Sequence of chain 1.B:
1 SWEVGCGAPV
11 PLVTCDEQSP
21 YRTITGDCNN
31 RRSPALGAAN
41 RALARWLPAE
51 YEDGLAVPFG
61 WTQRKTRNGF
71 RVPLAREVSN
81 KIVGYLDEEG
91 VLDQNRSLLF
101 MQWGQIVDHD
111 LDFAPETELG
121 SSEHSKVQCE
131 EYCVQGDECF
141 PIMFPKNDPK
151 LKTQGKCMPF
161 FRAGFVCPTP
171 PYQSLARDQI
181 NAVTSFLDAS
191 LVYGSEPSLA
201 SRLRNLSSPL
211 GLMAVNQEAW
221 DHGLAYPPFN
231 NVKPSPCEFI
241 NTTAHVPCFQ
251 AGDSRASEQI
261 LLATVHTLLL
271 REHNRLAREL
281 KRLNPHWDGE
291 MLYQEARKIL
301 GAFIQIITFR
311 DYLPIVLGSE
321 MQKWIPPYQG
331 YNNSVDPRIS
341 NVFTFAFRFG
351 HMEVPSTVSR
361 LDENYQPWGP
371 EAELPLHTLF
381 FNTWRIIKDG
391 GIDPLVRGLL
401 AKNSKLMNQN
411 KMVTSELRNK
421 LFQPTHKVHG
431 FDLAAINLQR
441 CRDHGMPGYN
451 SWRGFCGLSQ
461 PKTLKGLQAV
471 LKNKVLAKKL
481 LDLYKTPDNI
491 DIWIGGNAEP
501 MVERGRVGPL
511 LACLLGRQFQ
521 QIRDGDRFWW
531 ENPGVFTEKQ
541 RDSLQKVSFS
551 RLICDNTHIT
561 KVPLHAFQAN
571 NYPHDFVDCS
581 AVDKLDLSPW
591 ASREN

A small-molecule ligand and the protein it binds are described below.
Small molecule (SMILES): CC(=O)N[C@H]1[C@H](O[C@H]2[C@H](O)[C@@H](NC(C)=O)CO[C@@H]2CO)O[C@H](CO)[C@@H](O[C@@H]2O[C@H](CO)[C@@H](O)[C@H](O)[C@@H]2O)[C@@H]1O

Binding-site contacts:
Ligand atom C8 contacts residue GLN217 of chain 1.B at 3.7 Å.
Ligand atom O6 contacts residue TRP220 of chain 1.B at 3.5 Å.
Ligand atom O7 contacts residue MET213 of chain 1.B at 4.3 Å.
Ligand atom C7 contacts residue GLN217 of chain 1.B at 3.5 Å.
Ligand atom O6 contacts residue LEU210 of chain 1.B at 4.2 Å.
Ligand atom C4 contacts residue ASN205 of chain 1.B at 4.2 Å.
Ligand atom C6 contacts residue TRP220 of chain 1.B at 3.6 Å (hydrophobic).
Ligand atom C2 contacts residue ASN205 of chain 1.B at 2.4 Å.
Ligand atom C8 contacts residue ALA214 of chain 1.B at 4.1 Å (hydrophobic).
Ligand atom C5 contacts residue SER208 of chain 1.B at 4.0 Å.
Ligand atom N2 contacts residue ASN205 of chain 1.B at 2.9 Å (h-bond).
Ligand atom O7 contacts residue GLN217 of chain 1.B at 3.6 Å.
Ligand atom C1 contacts residue SER208 of chain 1.B at 4.0 Å.
Ligand atom C7 contacts residue ALA214 of chain 1.B at 4.2 Å (hydrophobic).
Ligand atom C3 contacts residue ASN205 of chain 1.B at 3.8 Å.
Ligand atom C7 contacts residue VAL215 of chain 1.B at 3.9 Å (hydrophobic).
Ligand atom O6 contacts residue LEU212 of chain 1.B at 4.2 Å.
Ligand atom N2 contacts residue GLN217 of chain 1.B at 3.9 Å.
Ligand atom C8 contacts residue VAL215 of chain 1.B at 3.8 Å (hydrophobic).
Ligand atom C5 contacts residue ASN205 of chain 1.B at 3.6 Å.
Ligand atom C7 contacts residue ASN205 of chain 1.B at 3.3 Å.
Ligand atom O7 contacts residue VAL215 of chain 1.B at 2.9 Å (h-bond).
Ligand atom C1 contacts residue ASN205 of chain 1.B at 1.4 Å.
Ligand atom C2 contacts residue GLN217 of chain 1.B at 4.4 Å.
Ligand atom C6 contacts residue LEU210 of chain 1.B at 4.2 Å (hydrophobic).
Ligand atom O5 contacts residue ASN205 of chain 1.B at 2.3 Å (h-bond).
Ligand atom O5 contacts residue SER208 of chain 1.B at 3.4 Å (h-bond).
Ligand atom O5 contacts residue LEU212 of chain 1.B at 4.2 Å.
Ligand atom O3 contacts residue GLN217 of chain 1.B at 3.4 Å (h-bond).
Ligand atom C3 contacts residue GLN217 of chain 1.B at 4.4 Å.
Ligand atom C6 contacts residue SER208 of chain 1.B at 3.8 Å.
Ligand atom O7 contacts residue ASN205 of chain 1.B at 3.3 Å (h-bond).
Ligand atom O6 contacts residue GLN217 of chain 1.B at 3.5 Å (h-bond).
Ligand atom O7 contacts residue ALA214 of chain 1.B at 3.4 Å.